Binding-site contacts:
Ligand atom CB contacts residue ARG36 of chain 44.B at 3.4 Å.
Ligand atom CG1 contacts residue ARG36 of chain 44.B at 4.0 Å.
Ligand atom N contacts residue ARG35 of chain 44.B at 4.0 Å.
Ligand atom CD1 contacts residue LEU40 of chain 44.B at 3.6 Å (hydrophobic).
Ligand atom O contacts residue ILE25 of chain 44.B at 3.8 Å.
Ligand atom O contacts residue ASP243 of chain 44.B at 4.1 Å.
Ligand atom C contacts residue ARG35 of chain 44.B at 3.9 Å.
Ligand atom CG contacts residue ARG36 of chain 44.B at 3.8 Å.
Ligand atom O contacts residue ARG35 of chain 44.B at 4.0 Å.
Ligand atom C contacts residue ARG29 of chain 44.B at 3.9 Å.
Ligand atom CG2 contacts residue ARG35 of chain 44.B at 3.4 Å.
Ligand atom CA contacts residue ARG29 of chain 44.B at 3.8 Å.
Ligand atom O contacts residue ARG29 of chain 44.B at 3.2 Å (salt-bridge).
Ligand atom N contacts residue ASP243 of chain 44.B at 3.2 Å (salt-bridge).
Ligand atom N contacts residue ARG29 of chain 44.B at 4.2 Å.
Ligand atom CD1 contacts residue ARG36 of chain 44.B at 3.6 Å.
Ligand atom CG1 contacts residue ASP243 of chain 44.B at 3.2 Å.
Ligand atom CA contacts residue ARG29 of chain 44.B at 4.1 Å.
Ligand atom NE2 contacts residue GLU39 of chain 44.B at 2.9 Å (salt-bridge).
Ligand atom CD2 contacts residue LEU40 of chain 44.B at 4.1 Å (hydrophobic).
Ligand atom N contacts residue PRO43 of chain 44.B at 4.0 Å.
Ligand atom C contacts residue ASP243 of chain 44.B at 3.5 Å.
Ligand atom O contacts residue GLU39 of chain 44.B at 3.0 Å (salt-bridge).
Ligand atom CA contacts residue ASP243 of chain 44.B at 3.5 Å.
Ligand atom CD1 contacts residue ARG35 of chain 44.B at 4.0 Å.
Ligand atom O contacts residue PRO43 of chain 44.B at 3.8 Å.
Ligand atom N contacts residue ASP243 of chain 44.B at 2.6 Å (salt-bridge).
Ligand atom CD1 contacts residue ARG29 of chain 44.B at 3.5 Å.
Ligand atom OE1 contacts residue GLU39 of chain 44.B at 3.1 Å (salt-bridge).
Ligand atom CB contacts residue ASP243 of chain 44.B at 4.0 Å.
Ligand atom OE1 contacts residue ARG36 of chain 44.B at 2.9 Å (salt-bridge).
Ligand atom CD contacts residue GLU39 of chain 44.B at 3.2 Å.
Ligand atom CA contacts residue ASP243 of chain 44.B at 3.6 Å.
Ligand atom C contacts residue ASP243 of chain 44.B at 3.8 Å.
Ligand atom CG2 contacts residue ARG36 of chain 44.B at 4.1 Å.
Ligand atom OE1 contacts residue PHE37 of chain 44.B at 3.7 Å.
Ligand atom CG2 contacts residue PRO43 of chain 44.B at 3.8 Å (hydrophobic).
Ligand atom O contacts residue ARG35 of chain 44.B at 2.7 Å (salt-bridge).
Ligand atom C contacts residue GLU39 of chain 44.B at 3.6 Å.
Ligand atom CD contacts residue ARG36 of chain 44.B at 3.7 Å.

Sequence of chain 44.B:
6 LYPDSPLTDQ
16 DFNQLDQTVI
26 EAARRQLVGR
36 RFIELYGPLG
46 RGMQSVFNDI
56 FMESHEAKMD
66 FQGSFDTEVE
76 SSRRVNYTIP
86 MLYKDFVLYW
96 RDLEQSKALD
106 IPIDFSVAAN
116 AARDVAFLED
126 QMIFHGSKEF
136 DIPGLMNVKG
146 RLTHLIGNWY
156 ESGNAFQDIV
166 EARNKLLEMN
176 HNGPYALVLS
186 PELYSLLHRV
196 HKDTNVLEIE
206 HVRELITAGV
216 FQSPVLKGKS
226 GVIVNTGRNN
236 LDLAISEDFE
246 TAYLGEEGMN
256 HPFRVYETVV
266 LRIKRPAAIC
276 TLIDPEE

This small molecule binds to this protein.
Small molecule (SMILES): CC[C@H](C)[C@H](NC(=O)[C@H](CC(C)C)NC(=O)[C@H](CO)NC(=O)CNC(=O)[C@@H](NC(=O)[C@@H](N)[C@@H](C)O)C(C)C)C(=O)N[C@H](C=O)CCC(N)=O